This small molecule binds to this protein.
Small molecule (SMILES): Nc1ncnc2c1ncn2[C@H]1C[C@H](O)[C@@H](CO[P](=O)(O)O[P](=O)(O)OP(=O)(O)O)O1

Sequence of chain 1.F:
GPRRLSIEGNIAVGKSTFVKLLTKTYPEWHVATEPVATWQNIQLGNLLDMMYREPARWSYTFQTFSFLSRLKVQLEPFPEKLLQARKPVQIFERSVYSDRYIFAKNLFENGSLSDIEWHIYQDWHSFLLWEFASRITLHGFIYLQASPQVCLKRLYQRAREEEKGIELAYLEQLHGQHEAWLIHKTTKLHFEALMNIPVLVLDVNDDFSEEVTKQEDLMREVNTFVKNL

Binding-site contacts:
Ligand atom N7 contacts residue ARG82 of chain 1.F at 2.9 Å (salt-bridge).
Ligand atom O1A contacts residue LYS15 of chain 1.F at 3.1 Å (salt-bridge).
Ligand atom O3G contacts residue SER16 of chain 1.F at 3.2 Å (h-bond).
Ligand atom N1 contacts residue PHE115 of chain 1.F at 3.3 Å.
Ligand atom O3' contacts residue TYR64 of chain 1.F at 2.4 Å (h-bond).
Ligand atom O5' contacts residue VAL36 of chain 1.F at 3.2 Å.
Ligand atom C3' contacts residue TYR64 of chain 1.F at 3.3 Å (hydrophobic).
Ligand atom C5 contacts residue PHE115 of chain 1.F at 3.5 Å (hydrophobic).
Ligand atom C2' contacts residue TYR64 of chain 1.F at 3.3 Å (hydrophobic).
Ligand atom PB contacts residue ARG106 of chain 1.F at 3.4 Å.
Ligand atom PA contacts residue VAL36 of chain 1.F at 3.4 Å.
Ligand atom O2G contacts residue SER16 of chain 1.F at 2.8 Å (h-bond).
Ligand atom O1B contacts residue ALA12 of chain 1.F at 2.7 Å (h-bond).
Ligand atom O2B contacts residue ARG106 of chain 1.F at 2.7 Å (salt-bridge).
Ligand atom PG contacts residue SER16 of chain 1.F at 3.2 Å.
Ligand atom N3 contacts residue PHE74 of chain 1.F at 3.4 Å.
Ligand atom N1 contacts residue PHE74 of chain 1.F at 3.5 Å.
Ligand atom O3B contacts residue ARG172 of chain 1.F at 3.5 Å (salt-bridge).
Ligand atom N6 contacts residue ARG82 of chain 1.F at 2.8 Å (salt-bridge).
Ligand atom C6 contacts residue GLN75 of chain 1.F at 3.3 Å.
Ligand atom O3A contacts residue ARG106 of chain 1.F at 3.2 Å (salt-bridge).
Ligand atom N6 contacts residue GLN75 of chain 1.F at 2.8 Å (h-bond).
Ligand atom O1B contacts residue ILE11 of chain 1.F at 3.1 Å.
Ligand atom C3' contacts residue GLU175 of chain 1.F at 3.4 Å.
Ligand atom C4 contacts residue PHE115 of chain 1.F at 3.5 Å (hydrophobic).
Ligand atom O3G contacts residue LYS15 of chain 1.F at 2.5 Å (salt-bridge).
Ligand atom N1 contacts residue GLN75 of chain 1.F at 3.1 Å (h-bond).
Ligand atom O1B contacts residue ARG170 of chain 1.F at 3.2 Å (salt-bridge).
Ligand atom O3' contacts residue GLU175 of chain 1.F at 2.9 Å (salt-bridge).
Ligand atom O2G contacts residue ARG172 of chain 1.F at 3.3 Å (salt-bridge).
Ligand atom O2A contacts residue VAL36 of chain 1.F at 3.1 Å.
Ligand atom O2A contacts residue ARG172 of chain 1.F at 2.7 Å (salt-bridge).
Ligand atom C2 contacts residue PHE74 of chain 1.F at 3.3 Å (hydrophobic).
Ligand atom O1G contacts residue SER16 of chain 1.F at 2.9 Å (h-bond).
Ligand atom O1A contacts residue VAL36 of chain 1.F at 3.2 Å.
Ligand atom O3B contacts residue ARG170 of chain 1.F at 3.1 Å (salt-bridge).
Ligand atom O1G contacts residue LYS15 of chain 1.F at 3.4 Å (salt-bridge).
Ligand atom C6 contacts residue PHE115 of chain 1.F at 3.1 Å (hydrophobic).
Ligand atom N6 contacts residue PHE115 of chain 1.F at 3.3 Å.
Ligand atom O2B contacts residue LYS15 of chain 1.F at 3.3 Å.